Binding-site contacts:
Ligand atom C8 contacts residue ASN32 of chain 1.H at 3.3 Å.
Ligand atom C2 contacts residue ASN126 of chain 1.F at 2.5 Å.
Ligand atom C1 contacts residue ASN126 of chain 1.F at 1.4 Å.
Ligand atom C3 contacts residue ARG51 of chain 1.H at 3.6 Å.
Ligand atom C7 contacts residue ASN32 of chain 1.H at 3.8 Å.
Ligand atom O5 contacts residue ALA54 of chain 1.H at 3.5 Å.
Ligand atom C8 contacts residue ALA53 of chain 1.H at 4.1 Å (hydrophobic).
Ligand atom N2 contacts residue ASN32 of chain 1.H at 3.5 Å (h-bond).
Ligand atom C6 contacts residue ALA53 of chain 1.H at 3.4 Å (hydrophobic).
Ligand atom O6 contacts residue ALA54 of chain 1.H at 4.3 Å.
Ligand atom C7 contacts residue ALA53 of chain 1.H at 4.3 Å (hydrophobic).
Ligand atom O4 contacts residue ALA54 of chain 1.H at 3.5 Å.
Ligand atom O5 contacts residue ASN126 of chain 1.F at 2.3 Å (h-bond).
Ligand atom C4 contacts residue ARG51 of chain 1.H at 4.2 Å.
Ligand atom C5 contacts residue ASN126 of chain 1.F at 3.6 Å.
Ligand atom C5 contacts residue ALA53 of chain 1.H at 4.3 Å (hydrophobic).
Ligand atom O5 contacts residue ALA53 of chain 1.H at 4.0 Å.
Ligand atom C1 contacts residue ALA54 of chain 1.H at 3.8 Å (hydrophobic).
Ligand atom O6 contacts residue SER125 of chain 1.F at 4.3 Å.
Ligand atom C5 contacts residue ALA54 of chain 1.H at 4.3 Å (hydrophobic).
Ligand atom C2 contacts residue ARG51 of chain 1.H at 3.9 Å.
Ligand atom C2 contacts residue ALA54 of chain 1.H at 3.9 Å (hydrophobic).
Ligand atom C1 contacts residue ARG51 of chain 1.H at 3.9 Å.
Ligand atom O3 contacts residue ALA53 of chain 1.H at 3.8 Å.
Ligand atom C8 contacts residue ALA67 of chain 1.H at 3.5 Å (hydrophobic).
Ligand atom C4 contacts residue ASN126 of chain 1.F at 4.2 Å.
Ligand atom C7 contacts residue ARG51 of chain 1.H at 3.6 Å.
Ligand atom O6 contacts residue ALA53 of chain 1.H at 3.8 Å.
Ligand atom N2 contacts residue ASN126 of chain 1.F at 3.0 Å (h-bond).
Ligand atom O6 contacts residue ASN126 of chain 1.F at 4.3 Å.
Ligand atom C8 contacts residue ARG51 of chain 1.H at 3.7 Å.
Ligand atom C7 contacts residue ASN126 of chain 1.F at 4.0 Å.
Ligand atom C6 contacts residue ALA54 of chain 1.H at 4.1 Å (hydrophobic).
Ligand atom C5 contacts residue ARG51 of chain 1.H at 3.9 Å.
Ligand atom O3 contacts residue ALA54 of chain 1.H at 3.9 Å.
Ligand atom N2 contacts residue ARG51 of chain 1.H at 3.2 Å (salt-bridge).
Ligand atom C3 contacts residue ASN126 of chain 1.F at 3.8 Å.
Ligand atom C8 contacts residue GLY52 of chain 1.H at 4.2 Å.
Ligand atom O6 contacts residue LEU55 of chain 1.H at 4.0 Å.
Ligand atom O3 contacts residue ARG51 of chain 1.H at 3.8 Å.

Sequence of chain 1.H:
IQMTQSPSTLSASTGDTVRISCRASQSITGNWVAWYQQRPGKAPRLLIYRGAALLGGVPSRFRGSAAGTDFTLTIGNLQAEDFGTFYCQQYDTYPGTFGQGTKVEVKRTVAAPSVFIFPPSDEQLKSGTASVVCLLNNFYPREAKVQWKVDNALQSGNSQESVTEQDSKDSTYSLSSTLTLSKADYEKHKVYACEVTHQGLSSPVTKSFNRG

This small molecule binds to this protein.
Small molecule (SMILES): CC(=O)N[C@H]1[C@H](O[C@H]2[C@H](O)[C@@H](NC(C)=O)CO[C@@H]2CO)O[C@H](CO)[C@@H](O)[C@@H]1O

Sequence of chain 1.F:
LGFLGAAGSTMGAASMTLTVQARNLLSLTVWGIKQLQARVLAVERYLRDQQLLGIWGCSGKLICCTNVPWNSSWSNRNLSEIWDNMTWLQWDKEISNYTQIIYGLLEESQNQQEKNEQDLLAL